Binding-site contacts:
Ligand atom C7 contacts residue ASN59 of chain 1.A at 3.5 Å.
Ligand atom O7 contacts residue ASN59 of chain 1.A at 3.7 Å.
Ligand atom C5 contacts residue ASN59 of chain 1.A at 3.6 Å.
Ligand atom C1 contacts residue ASN59 of chain 1.A at 1.4 Å.
Ligand atom C8 contacts residue ASN59 of chain 1.A at 4.4 Å.
Ligand atom C4 contacts residue ASN59 of chain 1.A at 4.1 Å.
Ligand atom O5 contacts residue ASN59 of chain 1.A at 2.4 Å (h-bond).
Ligand atom N2 contacts residue ASN59 of chain 1.A at 2.9 Å (h-bond).
Ligand atom C2 contacts residue ASN59 of chain 1.A at 2.4 Å.
Ligand atom C3 contacts residue ASN59 of chain 1.A at 3.8 Å.

A small-molecule ligand and the protein it binds are described below.
Small molecule (SMILES): CC(=O)N[C@@H]1[C@@H](O)[C@H](O)[C@@H](CO)O[C@H]1O

Sequence of chain 1.A:
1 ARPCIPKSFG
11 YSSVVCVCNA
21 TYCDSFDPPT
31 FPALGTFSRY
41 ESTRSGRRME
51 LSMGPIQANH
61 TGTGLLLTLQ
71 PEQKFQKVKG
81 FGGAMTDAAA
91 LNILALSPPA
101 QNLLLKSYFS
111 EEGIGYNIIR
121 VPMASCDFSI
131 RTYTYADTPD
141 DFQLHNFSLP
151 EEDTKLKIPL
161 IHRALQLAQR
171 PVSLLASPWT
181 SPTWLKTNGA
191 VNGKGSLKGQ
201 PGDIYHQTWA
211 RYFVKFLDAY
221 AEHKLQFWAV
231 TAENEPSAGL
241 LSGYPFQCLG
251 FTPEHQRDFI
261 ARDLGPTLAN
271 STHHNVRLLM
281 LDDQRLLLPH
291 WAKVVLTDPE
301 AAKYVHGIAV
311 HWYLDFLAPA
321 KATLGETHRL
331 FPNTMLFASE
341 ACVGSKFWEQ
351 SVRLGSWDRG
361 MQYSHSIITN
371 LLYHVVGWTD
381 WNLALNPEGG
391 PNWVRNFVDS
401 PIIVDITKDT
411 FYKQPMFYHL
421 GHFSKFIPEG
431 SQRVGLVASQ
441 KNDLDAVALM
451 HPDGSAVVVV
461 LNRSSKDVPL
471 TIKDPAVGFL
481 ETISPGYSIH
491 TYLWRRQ